This protein binds this small molecule.
Small molecule (SMILES): Nc1ccn([C@@H]2O[C@H](CO[P](=O)(O)O[C@H]3[C@@H](O)[C@H](n4ccc(=O)[nH]c4=O)O[C@@H]3CO[P](=O)(O)O[C@H]3[C@@H](O)[C@H](n4ccc(=O)[nH]c4=O)O[C@@H]3CO[P](=O)(O)O[C@H]3[C@@H](O)[C@H](n4cnc5c(=O)nc(N)[nH]c54)O[C@@H]3CO[P](=O)(O)O[C@H]3[C@@H](O)[C@H](n4ccc(=O)[nH]c4=O)O[C@@H]3CO[P](=O)(O)O[C@H]3[C@@H](O)[C@H](n4cnc5c(N)ncnc54)O[C@@H]3CO)[C@@H](O)[C@H]2O)c(=O)n1

Binding-site contacts:
Ligand atom N9 contacts residue GLY82 of chain 1.NA at 4.2 Å.
Ligand atom O5' contacts residue GLY82 of chain 1.NA at 3.2 Å (h-bond).
Ligand atom C8 contacts residue GLY82 of chain 1.NA at 3.7 Å.
Ligand atom N7 contacts residue ALA83 of chain 1.NA at 3.8 Å.
Ligand atom O4' contacts residue GLY82 of chain 1.NA at 2.9 Å (h-bond).
Ligand atom C5 contacts residue ASN84 of chain 1.NA at 4.1 Å.
Ligand atom C8 contacts residue ALA83 of chain 1.NA at 3.5 Å (hydrophobic).
Ligand atom C1' contacts residue GLY82 of chain 1.NA at 4.0 Å.
Ligand atom C6 contacts residue ASN84 of chain 1.NA at 3.9 Å.
Ligand atom C5' contacts residue GLY82 of chain 1.NA at 3.6 Å.
Ligand atom N6 contacts residue ASN84 of chain 1.NA at 2.7 Å (h-bond).
Ligand atom N7 contacts residue ASN84 of chain 1.NA at 3.7 Å.
Ligand atom C8 contacts residue ASN84 of chain 1.NA at 4.4 Å.
Ligand atom C4' contacts residue GLY82 of chain 1.NA at 3.8 Å.

Sequence of chain 1.NA:
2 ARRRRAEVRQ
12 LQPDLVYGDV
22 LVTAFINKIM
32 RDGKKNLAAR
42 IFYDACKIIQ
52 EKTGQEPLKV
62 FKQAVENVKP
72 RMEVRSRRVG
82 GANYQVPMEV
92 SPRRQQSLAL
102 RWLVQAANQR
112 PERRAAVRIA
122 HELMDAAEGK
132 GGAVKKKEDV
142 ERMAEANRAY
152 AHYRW